Sequence of chain 1.B:
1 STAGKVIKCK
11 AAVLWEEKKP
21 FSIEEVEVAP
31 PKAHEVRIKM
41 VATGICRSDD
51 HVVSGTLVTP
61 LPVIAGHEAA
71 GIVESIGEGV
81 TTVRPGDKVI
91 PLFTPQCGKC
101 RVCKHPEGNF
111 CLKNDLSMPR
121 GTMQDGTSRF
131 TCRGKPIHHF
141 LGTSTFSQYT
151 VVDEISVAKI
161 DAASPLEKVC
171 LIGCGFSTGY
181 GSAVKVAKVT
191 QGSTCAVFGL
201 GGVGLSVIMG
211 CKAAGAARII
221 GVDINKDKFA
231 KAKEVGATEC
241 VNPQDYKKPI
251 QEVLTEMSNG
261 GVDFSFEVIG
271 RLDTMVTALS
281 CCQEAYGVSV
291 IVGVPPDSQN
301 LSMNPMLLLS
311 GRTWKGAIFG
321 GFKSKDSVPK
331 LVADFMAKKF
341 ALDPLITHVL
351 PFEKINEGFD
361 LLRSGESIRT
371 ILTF

Sequence of chain 1.C:
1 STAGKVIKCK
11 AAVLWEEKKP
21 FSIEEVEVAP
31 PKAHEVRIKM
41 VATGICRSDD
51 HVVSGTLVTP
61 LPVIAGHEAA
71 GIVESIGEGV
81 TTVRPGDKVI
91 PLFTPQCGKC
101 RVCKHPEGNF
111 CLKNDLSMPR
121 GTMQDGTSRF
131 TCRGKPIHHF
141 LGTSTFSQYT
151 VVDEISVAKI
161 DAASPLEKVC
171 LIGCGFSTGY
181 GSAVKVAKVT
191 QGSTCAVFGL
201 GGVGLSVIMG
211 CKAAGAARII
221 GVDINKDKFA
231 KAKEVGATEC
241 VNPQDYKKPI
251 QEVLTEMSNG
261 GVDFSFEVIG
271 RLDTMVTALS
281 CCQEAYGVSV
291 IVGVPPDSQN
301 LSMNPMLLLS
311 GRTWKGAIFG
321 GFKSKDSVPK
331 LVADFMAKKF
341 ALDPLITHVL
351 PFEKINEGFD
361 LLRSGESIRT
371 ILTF

Binding-site contacts:
Ligand atom C5 contacts residue HIS67 of chain 1.B at 3.6 Å.
Ligand atom C7 contacts residue ILE318 of chain 1.B at 3.8 Å (hydrophobic).
Ligand atom O6 contacts residue ZN1 of chain 1.I at 2.2 Å.
Ligand atom C8 contacts residue VAL294 of chain 1.B at 3.8 Å (hydrophobic).
Ligand atom S1 contacts residue PHE93 of chain 1.B at 3.4 Å.
Ligand atom C9 contacts residue LEU309 of chain 1.C at 4.0 Å (hydrophobic).
Ligand atom S1 contacts residue CYS174 of chain 1.B at 3.7 Å.
Ligand atom C4 contacts residue LEU141 of chain 1.B at 3.6 Å (hydrophobic).
Ligand atom O6 contacts residue NAD1 of chain 1.K at 3.2 Å.
Ligand atom O6 contacts residue CYS46 of chain 1.B at 3.5 Å (h-bond).
Ligand atom S1 contacts residue HIS67 of chain 1.B at 3.5 Å (h-bond).
Ligand atom C2 contacts residue NAD1 of chain 1.K at 3.3 Å.
Ligand atom C5 contacts residue SER48 of chain 1.B at 3.7 Å.
Ligand atom C9 contacts residue ILE318 of chain 1.B at 4.3 Å (hydrophobic).
Ligand atom C4 contacts residue SER48 of chain 1.B at 4.3 Å.
Ligand atom C8 contacts residue LEU57 of chain 1.B at 3.4 Å (hydrophobic).
Ligand atom O6 contacts residue HIS67 of chain 1.B at 3.1 Å (h-bond).
Ligand atom O6 contacts residue CYS174 of chain 1.B at 3.4 Å (h-bond).
Ligand atom C9 contacts residue LEU116 of chain 1.B at 4.2 Å (hydrophobic).
Ligand atom C7 contacts residue LEU116 of chain 1.B at 3.7 Å (hydrophobic).
Ligand atom S1 contacts residue ZN1 of chain 1.I at 3.1 Å.
Ligand atom C5 contacts residue PHE93 of chain 1.B at 4.1 Å (hydrophobic).
Ligand atom C4 contacts residue PHE93 of chain 1.B at 4.2 Å (hydrophobic).
Ligand atom C2 contacts residue PHE93 of chain 1.B at 3.9 Å (hydrophobic).
Ligand atom C5 contacts residue LEU141 of chain 1.B at 3.5 Å (hydrophobic).
Ligand atom C2 contacts residue SER48 of chain 1.B at 3.9 Å.
Ligand atom C9 contacts residue LEU57 of chain 1.B at 4.0 Å (hydrophobic).
Ligand atom C7 contacts residue VAL294 of chain 1.B at 3.8 Å (hydrophobic).
Ligand atom O6 contacts residue SER48 of chain 1.B at 2.7 Å (h-bond).
Ligand atom C5 contacts residue ZN1 of chain 1.I at 4.2 Å.
Ligand atom S1 contacts residue NAD1 of chain 1.K at 3.6 Å.
Ligand atom C10 contacts residue LEU57 of chain 1.B at 3.3 Å (hydrophobic).
Ligand atom C8 contacts residue LEU116 of chain 1.B at 4.1 Å (hydrophobic).
Ligand atom C4 contacts residue LEU116 of chain 1.B at 3.9 Å (hydrophobic).
Ligand atom C9 contacts residue MET306 of chain 1.C at 4.0 Å (hydrophobic).
Ligand atom C3 contacts residue VAL294 of chain 1.B at 3.9 Å (hydrophobic).
Ligand atom C3 contacts residue SER48 of chain 1.B at 3.6 Å.
Ligand atom C10 contacts residue MET306 of chain 1.C at 3.7 Å (hydrophobic).
Ligand atom S1 contacts residue SER48 of chain 1.B at 3.7 Å.
Ligand atom C4 contacts residue LEU57 of chain 1.B at 4.2 Å (hydrophobic).

This small molecule binds to this protein.
Small molecule (SMILES): CCCC[C@H]1CC[S@](=O)C1